Sequence of chain 7.F:
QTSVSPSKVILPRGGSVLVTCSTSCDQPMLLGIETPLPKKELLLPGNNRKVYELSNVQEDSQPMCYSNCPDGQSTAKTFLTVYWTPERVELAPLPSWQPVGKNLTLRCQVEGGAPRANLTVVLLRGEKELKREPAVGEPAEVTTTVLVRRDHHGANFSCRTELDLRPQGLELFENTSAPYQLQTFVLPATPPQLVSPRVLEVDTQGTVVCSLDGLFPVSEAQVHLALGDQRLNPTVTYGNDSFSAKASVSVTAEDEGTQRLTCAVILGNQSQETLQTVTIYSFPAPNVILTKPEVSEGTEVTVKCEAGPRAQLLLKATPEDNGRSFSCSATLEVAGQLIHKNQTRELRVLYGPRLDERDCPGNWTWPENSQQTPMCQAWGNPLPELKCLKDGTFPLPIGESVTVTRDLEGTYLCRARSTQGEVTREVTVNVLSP

Binding-site contacts:
Ligand atom O3 contacts residue ASN269 of chain 7.F at 4.4 Å.
Ligand atom C3 contacts residue TRP97 of chain 7.F at 2.7 Å (hydrophobic).
Ligand atom C5 contacts residue ASN269 of chain 7.F at 3.0 Å.
Ligand atom O3 contacts residue PRO95 of chain 7.F at 4.4 Å.
Ligand atom C6 contacts residue ASN269 of chain 7.F at 4.3 Å.
Ligand atom C4 contacts residue TRP97 of chain 7.F at 4.2 Å (hydrophobic).
Ligand atom N2 contacts residue ASN269 of chain 7.F at 2.8 Å (h-bond).
Ligand atom O5 contacts residue ASN269 of chain 7.F at 2.4 Å (h-bond).
Ligand atom C3 contacts residue ASN269 of chain 7.F at 3.1 Å.
Ligand atom C4 contacts residue ASN269 of chain 7.F at 3.7 Å.
Ligand atom C8 contacts residue PRO99 of chain 7.F at 3.9 Å (hydrophobic).
Ligand atom C8 contacts residue TRP97 of chain 7.F at 4.0 Å (hydrophobic).
Ligand atom O3 contacts residue TRP97 of chain 7.F at 2.5 Å (h-bond).
Ligand atom O7 contacts residue ASN269 of chain 7.F at 3.4 Å (h-bond).
Ligand atom C7 contacts residue TRP97 of chain 7.F at 3.3 Å (hydrophobic).
Ligand atom C2 contacts residue ASN269 of chain 7.F at 2.5 Å.
Ligand atom O4 contacts residue TRP97 of chain 7.F at 3.8 Å.
Ligand atom N2 contacts residue TRP97 of chain 7.F at 2.4 Å (h-bond).
Ligand atom C7 contacts residue ASN269 of chain 7.F at 3.5 Å.
Ligand atom C1 contacts residue ASN269 of chain 7.F at 1.4 Å.
Ligand atom C1 contacts residue TRP97 of chain 7.F at 4.2 Å (hydrophobic).
Ligand atom C2 contacts residue TRP97 of chain 7.F at 3.1 Å (hydrophobic).
Ligand atom O7 contacts residue TRP97 of chain 7.F at 3.8 Å.

This protein binds this small molecule.
Small molecule (SMILES): CC(=O)N[C@@H]1[C@@H](O)[C@H](O)[C@@H](CO)O[C@H]1O